Binding-site contacts:
Ligand atom C3 contacts residue ASN15 of chain 1.B at 3.8 Å.
Ligand atom N2 contacts residue ASN15 of chain 1.B at 2.8 Å (h-bond).
Ligand atom C6 contacts residue ASN15 of chain 1.B at 4.2 Å.
Ligand atom C1 contacts residue THR14 of chain 1.B at 4.0 Å.
Ligand atom C7 contacts residue GLN369 of chain 1.B at 3.6 Å.
Ligand atom O5 contacts residue THR14 of chain 1.B at 4.1 Å.
Ligand atom C1 contacts residue GLN369 of chain 1.B at 4.4 Å.
Ligand atom O6 contacts residue ASN15 of chain 1.B at 3.6 Å (h-bond).
Ligand atom C7 contacts residue ASN15 of chain 1.B at 3.1 Å.
Ligand atom O7 contacts residue ASN15 of chain 1.B at 3.0 Å (h-bond).
Ligand atom C2 contacts residue ASN15 of chain 1.B at 2.4 Å.
Ligand atom O5 contacts residue ASN15 of chain 1.B at 2.4 Å (h-bond).
Ligand atom C8 contacts residue GLN369 of chain 1.B at 3.3 Å.
Ligand atom C1 contacts residue ASN15 of chain 1.B at 1.4 Å.
Ligand atom O7 contacts residue GLN369 of chain 1.B at 4.5 Å.
Ligand atom N2 contacts residue GLN369 of chain 1.B at 3.6 Å (h-bond).
Ligand atom C4 contacts residue ASN15 of chain 1.B at 4.2 Å.
Ligand atom C5 contacts residue ASN15 of chain 1.B at 3.7 Å.
Ligand atom C8 contacts residue ASN15 of chain 1.B at 4.3 Å.

This protein binds this small molecule.
Small molecule (SMILES): CC(=O)N[C@@H]1[C@@H](O)[C@H](O)[C@@H](CO)O[C@H]1O

Sequence of chain 1.B:
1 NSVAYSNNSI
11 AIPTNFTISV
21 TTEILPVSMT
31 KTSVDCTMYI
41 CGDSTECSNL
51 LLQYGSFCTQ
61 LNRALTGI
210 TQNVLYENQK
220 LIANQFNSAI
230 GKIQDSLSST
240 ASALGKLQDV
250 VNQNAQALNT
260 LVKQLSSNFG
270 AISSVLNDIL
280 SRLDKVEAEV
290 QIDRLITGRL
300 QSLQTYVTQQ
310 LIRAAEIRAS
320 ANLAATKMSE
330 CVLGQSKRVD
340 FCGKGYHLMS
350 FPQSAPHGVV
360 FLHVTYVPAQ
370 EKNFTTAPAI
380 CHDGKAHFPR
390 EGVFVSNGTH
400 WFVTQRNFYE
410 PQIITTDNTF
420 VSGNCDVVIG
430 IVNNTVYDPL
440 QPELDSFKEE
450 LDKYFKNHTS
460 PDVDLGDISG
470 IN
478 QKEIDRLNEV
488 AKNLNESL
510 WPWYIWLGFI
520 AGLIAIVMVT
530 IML